Sequence of chain 1.B:
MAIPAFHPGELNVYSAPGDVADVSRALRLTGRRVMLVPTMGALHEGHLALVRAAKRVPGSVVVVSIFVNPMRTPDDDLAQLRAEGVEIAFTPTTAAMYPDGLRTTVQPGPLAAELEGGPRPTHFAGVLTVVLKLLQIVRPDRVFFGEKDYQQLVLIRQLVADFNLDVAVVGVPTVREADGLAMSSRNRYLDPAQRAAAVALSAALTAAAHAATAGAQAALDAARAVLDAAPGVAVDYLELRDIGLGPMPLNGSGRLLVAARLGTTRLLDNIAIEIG

Binding-site contacts:
Ligand atom OAQ contacts residue GLY46 of chain 1.B at 3.4 Å.
Ligand atom CAT contacts residue HIS47 of chain 1.B at 3.7 Å.
Ligand atom OAR contacts residue MET40 of chain 1.B at 3.4 Å (h-bond).
Ligand atom CAG contacts residue GLY46 of chain 1.B at 3.9 Å.
Ligand atom OAC contacts residue MET40 of chain 1.B at 3.3 Å (h-bond).
Ligand atom N contacts residue HIS44 of chain 1.B at 3.6 Å.
Ligand atom CAK contacts residue GLY46 of chain 1.B at 3.6 Å.
Ligand atom CAY contacts residue HIS44 of chain 1.B at 3.8 Å.
Ligand atom CAW contacts residue PRO38 of chain 1.B at 3.8 Å (hydrophobic).
Ligand atom CAJ contacts residue LYS160 of chain 1.B at 3.8 Å.
Ligand atom OAQ contacts residue PRO185 of chain 1.B at 3.8 Å.
Ligand atom CAA contacts residue PRO185 of chain 1.B at 3.3 Å (hydrophobic).
Ligand atom OAR contacts residue THR39 of chain 1.B at 3.2 Å.
Ligand atom CBA contacts residue HIS44 of chain 1.B at 3.6 Å.
Ligand atom O contacts residue SER196 of chain 1.B at 3.9 Å.
Ligand atom O contacts residue SER197 of chain 1.B at 3.8 Å.
Ligand atom OAC contacts residue HIS47 of chain 1.B at 2.8 Å (h-bond).
Ligand atom CAG contacts residue VAL187 of chain 1.B at 3.8 Å (hydrophobic).
Ligand atom CAJ contacts residue MET195 of chain 1.B at 3.3 Å (hydrophobic).
Ligand atom O contacts residue HIS44 of chain 1.B at 2.7 Å (h-bond).
Ligand atom OXT contacts residue SER196 of chain 1.B at 3.6 Å.
Ligand atom CAU contacts residue GLY46 of chain 1.B at 3.4 Å.
Ligand atom CAG contacts residue THR186 of chain 1.B at 3.8 Å.
Ligand atom OAQ contacts residue VAL187 of chain 1.B at 3.1 Å (h-bond).
Ligand atom OXT contacts residue SER197 of chain 1.B at 3.8 Å.
Ligand atom OAR contacts residue PRO38 of chain 1.B at 3.6 Å.
Ligand atom OAC contacts residue THR39 of chain 1.B at 3.6 Å.
Ligand atom OAQ contacts residue THR186 of chain 1.B at 3.7 Å.
Ligand atom CAA contacts residue LEU50 of chain 1.B at 3.7 Å (hydrophobic).
Ligand atom C contacts residue HIS44 of chain 1.B at 3.7 Å.
Ligand atom CAE contacts residue VAL143 of chain 1.B at 3.6 Å (hydrophobic).
Ligand atom CAI contacts residue PRO38 of chain 1.B at 3.7 Å (hydrophobic).
Ligand atom CAJ contacts residue HIS44 of chain 1.B at 3.8 Å.
Ligand atom CAF contacts residue PRO38 of chain 1.B at 3.7 Å (hydrophobic).
Ligand atom C contacts residue SER196 of chain 1.B at 3.8 Å.
Ligand atom CA contacts residue MET195 of chain 1.B at 3.6 Å (hydrophobic).
Ligand atom CAZ contacts residue THR39 of chain 1.B at 3.9 Å.
Ligand atom CAN contacts residue HIS47 of chain 1.B at 3.8 Å.
Ligand atom CAA contacts residue GLY46 of chain 1.B at 3.4 Å.
Ligand atom CAI contacts residue THR39 of chain 1.B at 3.7 Å.

The protein below binds the small molecule below.
Small molecule (SMILES): COc1ccc2c(c1)cc(CNC(=O)c1cc3ccccc3o1)n2CC(=O)O